A protein and the small-molecule ligand that binds it are described below.
Small molecule (SMILES): CN1CCN(CCOc2cc3ncc(-c4cc(N)nc(Cl)c4)n3cc2S(=O)(=O)C(C)(C)C)CC1

Binding-site contacts:
Ligand atom S28 contacts residue SER24 of chain 1.N at 3.8 Å.
Ligand atom C24 contacts residue ALA44 of chain 1.N at 3.9 Å (hydrophobic).
Ligand atom C8 contacts residue ALA44 of chain 1.N at 3.5 Å (hydrophobic).
Ligand atom N9 contacts residue TYR96 of chain 1.N at 3.8 Å.
Ligand atom C33 contacts residue SER24 of chain 1.N at 3.7 Å.
Ligand atom C8 contacts residue MET97 of chain 1.N at 3.6 Å (hydrophobic).
Ligand atom O29 contacts residue VAL31 of chain 1.N at 3.6 Å.
Ligand atom C8 contacts residue GLU95 of chain 1.N at 3.6 Å.
Ligand atom C12 contacts residue GLY100 of chain 1.N at 3.4 Å.
Ligand atom C34 contacts residue SER101 of chain 1.N at 3.8 Å.
Ligand atom C21 contacts residue ALA162 of chain 1.N at 3.9 Å (hydrophobic).
Ligand atom N9 contacts residue MET97 of chain 1.N at 2.9 Å (h-bond).
Ligand atom C6 contacts residue VAL31 of chain 1.N at 3.7 Å (hydrophobic).
Ligand atom C18 contacts residue LEU23 of chain 1.N at 3.6 Å (hydrophobic).
Ligand atom C11 contacts residue GLY100 of chain 1.N at 3.8 Å.
Ligand atom N9 contacts residue ALA44 of chain 1.N at 3.9 Å.
Ligand atom C32 contacts residue LEU152 of chain 1.N at 3.8 Å (hydrophobic).
Ligand atom O29 contacts residue SER24 of chain 1.N at 2.7 Å (h-bond).
Ligand atom CL25 contacts residue THR94 of chain 1.N at 3.5 Å.
Ligand atom C23 contacts residue LEU78 of chain 1.N at 3.6 Å (hydrophobic).
Ligand atom C11 contacts residue PRO98 of chain 1.N at 3.9 Å (hydrophobic).
Ligand atom CL25 contacts residue LYS46 of chain 1.N at 3.7 Å.
Ligand atom C3 contacts residue TYR96 of chain 1.N at 3.9 Å (hydrophobic).
Ligand atom C14 contacts residue LEU152 of chain 1.N at 3.9 Å (hydrophobic).
Ligand atom O10 contacts residue GLY100 of chain 1.N at 3.9 Å.
Ligand atom C11 contacts residue MET97 of chain 1.N at 3.5 Å (hydrophobic).
Ligand atom C19 contacts residue LEU23 of chain 1.N at 3.6 Å (hydrophobic).
Ligand atom C7 contacts residue ALA44 of chain 1.N at 3.9 Å (hydrophobic).
Ligand atom N26 contacts residue ALA162 of chain 1.N at 3.7 Å.
Ligand atom C24 contacts residue LEU78 of chain 1.N at 3.6 Å (hydrophobic).
Ligand atom C3 contacts residue MET97 of chain 1.N at 3.0 Å (hydrophobic).
Ligand atom C7 contacts residue LEU152 of chain 1.N at 3.9 Å (hydrophobic).
Ligand atom C24 contacts residue THR94 of chain 1.N at 3.7 Å.
Ligand atom C12 contacts residue PRO98 of chain 1.N at 3.8 Å (hydrophobic).
Ligand atom C11 contacts residue TYR96 of chain 1.N at 3.6 Å (hydrophobic).
Ligand atom O30 contacts residue LEU23 of chain 1.N at 3.5 Å.
Ligand atom C34 contacts residue GLY100 of chain 1.N at 3.6 Å.
Ligand atom C20 contacts residue LEU152 of chain 1.N at 3.6 Å (hydrophobic).
Ligand atom N26 contacts residue ASP163 of chain 1.N at 3.0 Å (salt-bridge).
Ligand atom C2 contacts residue MET97 of chain 1.N at 3.8 Å (hydrophobic).

Sequence of chain 1.N:
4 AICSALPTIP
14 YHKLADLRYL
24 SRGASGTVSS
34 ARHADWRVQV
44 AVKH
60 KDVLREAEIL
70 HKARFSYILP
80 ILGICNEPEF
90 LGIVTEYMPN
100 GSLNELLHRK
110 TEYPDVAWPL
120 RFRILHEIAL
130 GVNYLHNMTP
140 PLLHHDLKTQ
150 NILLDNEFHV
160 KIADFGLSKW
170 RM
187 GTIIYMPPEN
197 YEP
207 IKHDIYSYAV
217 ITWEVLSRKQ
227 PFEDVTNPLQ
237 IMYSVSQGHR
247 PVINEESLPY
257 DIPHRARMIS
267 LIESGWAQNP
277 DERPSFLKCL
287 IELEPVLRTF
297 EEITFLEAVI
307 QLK